This protein binds this small molecule.
Small molecule (SMILES): Nc1ncnc2c1ncn2[C@@H]1O[C@H](COP(=O)(O)OP(=O)(O)OP(=O)(O)O)[C@H]2OC3(O[C@H]21)C([N+](=O)[O-])=CC(=[N+]([O-])O)C=C3[N+](=O)[O-]

Sequence of chain 1.B:
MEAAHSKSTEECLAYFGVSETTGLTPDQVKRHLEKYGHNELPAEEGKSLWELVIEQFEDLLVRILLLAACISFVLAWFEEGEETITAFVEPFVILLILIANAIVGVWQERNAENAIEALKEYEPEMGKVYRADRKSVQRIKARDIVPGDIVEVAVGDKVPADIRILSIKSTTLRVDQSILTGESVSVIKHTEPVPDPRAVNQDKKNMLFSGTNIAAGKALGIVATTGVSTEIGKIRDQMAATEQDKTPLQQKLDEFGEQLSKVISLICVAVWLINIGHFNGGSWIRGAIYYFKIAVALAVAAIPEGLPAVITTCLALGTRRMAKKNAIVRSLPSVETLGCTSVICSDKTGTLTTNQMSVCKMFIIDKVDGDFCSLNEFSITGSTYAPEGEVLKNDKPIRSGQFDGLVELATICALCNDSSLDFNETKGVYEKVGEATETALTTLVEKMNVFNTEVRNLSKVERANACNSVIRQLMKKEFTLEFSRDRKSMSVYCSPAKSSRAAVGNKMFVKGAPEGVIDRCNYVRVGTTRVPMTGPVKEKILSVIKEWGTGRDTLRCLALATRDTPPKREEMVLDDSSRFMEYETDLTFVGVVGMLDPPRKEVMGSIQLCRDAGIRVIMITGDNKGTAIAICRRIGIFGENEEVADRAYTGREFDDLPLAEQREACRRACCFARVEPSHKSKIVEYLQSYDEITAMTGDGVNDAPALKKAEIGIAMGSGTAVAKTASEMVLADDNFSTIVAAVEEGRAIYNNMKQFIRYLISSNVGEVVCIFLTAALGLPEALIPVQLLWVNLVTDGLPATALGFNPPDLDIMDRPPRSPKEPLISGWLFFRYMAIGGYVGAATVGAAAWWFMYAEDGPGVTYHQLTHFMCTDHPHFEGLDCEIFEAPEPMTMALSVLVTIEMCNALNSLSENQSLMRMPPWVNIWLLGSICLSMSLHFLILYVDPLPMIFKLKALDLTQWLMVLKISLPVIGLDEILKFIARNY

Binding-site contacts:
Ligand atom O2A contacts residue ILE188 of chain 1.B at 3.1 Å (h-bond).
Ligand atom O2B contacts residue ARG560 of chain 1.B at 3.7 Å.
Ligand atom O4F contacts residue GLU442 of chain 1.B at 3.7 Å.
Ligand atom O1G contacts residue MG1 of chain 1.N at 3.4 Å.
Ligand atom O4' contacts residue VAL185 of chain 1.B at 3.2 Å.
Ligand atom O5F contacts residue LYS515 of chain 1.B at 3.6 Å.
Ligand atom O4F contacts residue LYS515 of chain 1.B at 3.6 Å.
Ligand atom C3F contacts residue PHE487 of chain 1.B at 3.8 Å (hydrophobic).
Ligand atom O2F contacts residue ARG560 of chain 1.B at 3.5 Å (salt-bridge).
Ligand atom O3B contacts residue MG1 of chain 1.N at 3.7 Å.
Ligand atom N1 contacts residue MET361 of chain 1.B at 3.3 Å (h-bond).
Ligand atom C5' contacts residue SER186 of chain 1.B at 3.2 Å.
Ligand atom O3G contacts residue ARG678 of chain 1.B at 3.5 Å (salt-bridge).
Ligand atom O7F contacts residue GLU439 of chain 1.B at 3.3 Å.
Ligand atom O1A contacts residue VAL187 of chain 1.B at 3.5 Å.
Ligand atom PG contacts residue MG1 of chain 1.N at 3.1 Å.
Ligand atom O7F contacts residue THR441 of chain 1.B at 3.7 Å.
Ligand atom O3G contacts residue MG1 of chain 1.N at 2.2 Å.
Ligand atom PB contacts residue MG1 of chain 1.N at 3.7 Å.
Ligand atom O2B contacts residue MG1 of chain 1.N at 2.6 Å.
Ligand atom O4F contacts residue MET494 of chain 1.B at 3.5 Å.
Ligand atom C8 contacts residue ARG560 of chain 1.B at 3.2 Å.
Ligand atom O2A contacts residue VAL187 of chain 1.B at 3.8 Å.
Ligand atom O1B contacts residue ARG560 of chain 1.B at 3.0 Å (salt-bridge).
Ligand atom C2 contacts residue MET361 of chain 1.B at 3.3 Å (hydrophobic).
Ligand atom N6F contacts residue THR441 of chain 1.B at 3.5 Å (h-bond).
Ligand atom O5F contacts residue PHE487 of chain 1.B at 3.6 Å.
Ligand atom C1' contacts residue VAL185 of chain 1.B at 3.7 Å (hydrophobic).
Ligand atom O6F contacts residue THR441 of chain 1.B at 3.1 Å (h-bond).
Ligand atom O2G contacts residue LYS205 of chain 1.B at 2.9 Å (salt-bridge).
Ligand atom O3F contacts residue LEU562 of chain 1.B at 3.8 Å.
Ligand atom O3F contacts residue ALA517 of chain 1.B at 3.7 Å.
Ligand atom N4F contacts residue LYS515 of chain 1.B at 3.8 Å.
Ligand atom O5F contacts residue MET494 of chain 1.B at 3.6 Å.
Ligand atom O3G contacts residue ASN628 of chain 1.B at 2.8 Å (h-bond).
Ligand atom N9 contacts residue VAL185 of chain 1.B at 3.7 Å.
Ligand atom N3 contacts residue THR441 of chain 1.B at 3.2 Å (h-bond).
Ligand atom O2G contacts residue ARG678 of chain 1.B at 3.7 Å.
Ligand atom N7 contacts residue ARG560 of chain 1.B at 3.4 Å (salt-bridge).
Ligand atom C1' contacts residue THR441 of chain 1.B at 3.5 Å.